Sequence of chain 2.A:
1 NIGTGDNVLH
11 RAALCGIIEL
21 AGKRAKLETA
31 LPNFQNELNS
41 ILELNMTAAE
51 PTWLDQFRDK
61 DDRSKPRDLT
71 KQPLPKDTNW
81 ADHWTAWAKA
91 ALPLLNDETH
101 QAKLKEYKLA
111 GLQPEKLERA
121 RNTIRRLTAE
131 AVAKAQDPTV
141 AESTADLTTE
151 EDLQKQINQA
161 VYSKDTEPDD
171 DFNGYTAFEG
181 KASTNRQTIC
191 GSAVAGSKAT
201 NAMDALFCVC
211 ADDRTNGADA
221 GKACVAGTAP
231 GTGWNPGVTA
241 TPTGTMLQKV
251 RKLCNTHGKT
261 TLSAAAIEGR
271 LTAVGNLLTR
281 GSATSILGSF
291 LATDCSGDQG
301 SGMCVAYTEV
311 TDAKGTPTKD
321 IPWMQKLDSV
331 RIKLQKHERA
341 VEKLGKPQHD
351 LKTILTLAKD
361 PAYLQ

Binding-site contacts:
Ligand atom C7 contacts residue THR128 of chain 1.A at 3.8 Å.
Ligand atom C5 contacts residue ASN45 of chain 1.A at 3.6 Å.
Ligand atom O3 contacts residue THR78 of chain 1.A at 3.8 Å.
Ligand atom C6 contacts residue ASN79 of chain 1.A at 3.8 Å.
Ligand atom C2 contacts residue ASN45 of chain 1.A at 2.4 Å.
Ligand atom C3 contacts residue ASP77 of chain 1.A at 3.5 Å.
Ligand atom C8 contacts residue TRP53 of chain 1.A at 3.7 Å (hydrophobic).
Ligand atom O5 contacts residue TRP80 of chain 1.A at 3.3 Å (h-bond).
Ligand atom O3 contacts residue PRO75 of chain 1.A at 3.6 Å.
Ligand atom O7 contacts residue ARG125 of chain 1.A at 2.9 Å (salt-bridge).
Ligand atom C3 contacts residue THR78 of chain 1.A at 3.5 Å.
Ligand atom C3 contacts residue ASN45 of chain 1.A at 3.8 Å.
Ligand atom O4 contacts residue TRP80 of chain 1.A at 3.3 Å (h-bond).
Ligand atom N2 contacts residue TRP53 of chain 1.A at 3.5 Å.
Ligand atom O7 contacts residue TRP87 of chain 1.A at 2.9 Å (h-bond).
Ligand atom O3 contacts residue ASP77 of chain 1.A at 2.7 Å (salt-bridge).
Ligand atom C7 contacts residue ASN45 of chain 1.A at 3.7 Å.
Ligand atom C1 contacts residue ASN45 of chain 1.A at 1.4 Å.
Ligand atom O4 contacts residue ASN79 of chain 1.A at 3.4 Å (h-bond).
Ligand atom C8 contacts residue THR128 of chain 1.A at 3.6 Å.
Ligand atom C8 contacts residue VAL132 of chain 1.A at 3.8 Å (hydrophobic).
Ligand atom C1 contacts residue TRP80 of chain 1.A at 3.8 Å (hydrophobic).
Ligand atom O2 contacts residue THR78 of chain 1.A at 3.4 Å.
Ligand atom C5 contacts residue TRP87 of chain 1.A at 3.7 Å (hydrophobic).
Ligand atom C2 contacts residue THR78 of chain 1.A at 3.7 Å.
Ligand atom C6 contacts residue TRP53 of chain 1.A at 3.7 Å (hydrophobic).
Ligand atom O3 contacts residue THR78 of chain 1.A at 3.7 Å.
Ligand atom N2 contacts residue ASN45 of chain 1.A at 2.9 Å (h-bond).
Ligand atom C5 contacts residue ARG125 of chain 1.A at 3.7 Å.
Ligand atom O6 contacts residue ARG125 of chain 1.A at 3.5 Å.
Ligand atom C2 contacts residue ASP77 of chain 1.A at 3.6 Å.
Ligand atom O5 contacts residue ASN45 of chain 1.A at 2.3 Å (h-bond).
Ligand atom O2 contacts residue ASN79 of chain 1.A at 2.7 Å (h-bond).
Ligand atom O3 contacts residue TRP87 of chain 1.A at 3.2 Å (h-bond).
Ligand atom C2 contacts residue ASN79 of chain 1.A at 3.5 Å.
Ligand atom O6 contacts residue THR78 of chain 1.A at 3.6 Å.
Ligand atom O4 contacts residue ASP77 of chain 1.A at 2.9 Å (salt-bridge).
Ligand atom C7 contacts residue ARG125 of chain 1.A at 3.8 Å.
Ligand atom O2 contacts residue TRP80 of chain 1.A at 3.3 Å (h-bond).
Ligand atom O4 contacts residue ARG125 of chain 1.A at 3.3 Å (salt-bridge).

Sequence of chain 1.A:
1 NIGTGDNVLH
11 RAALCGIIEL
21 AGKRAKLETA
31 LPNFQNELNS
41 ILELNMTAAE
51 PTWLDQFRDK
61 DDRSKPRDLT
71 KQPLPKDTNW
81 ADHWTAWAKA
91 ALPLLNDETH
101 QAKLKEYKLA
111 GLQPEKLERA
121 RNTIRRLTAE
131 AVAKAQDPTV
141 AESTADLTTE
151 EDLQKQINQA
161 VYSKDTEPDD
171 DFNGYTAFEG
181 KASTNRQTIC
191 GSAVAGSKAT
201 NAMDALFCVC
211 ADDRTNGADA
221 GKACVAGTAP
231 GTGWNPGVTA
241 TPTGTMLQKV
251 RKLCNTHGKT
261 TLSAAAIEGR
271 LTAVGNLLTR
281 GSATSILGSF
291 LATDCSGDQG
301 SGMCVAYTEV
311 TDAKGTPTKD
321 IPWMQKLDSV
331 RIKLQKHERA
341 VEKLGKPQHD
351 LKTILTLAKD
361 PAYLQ

A protein and the small-molecule ligand that binds it are described below.
Small molecule (SMILES): CC(=O)N[C@H]1[C@H](O[C@H]2[C@H](O)[C@@H](NC(C)=O)CO[C@@H]2CO)O[C@H](CO)[C@@H](O[C@@H]2O[C@H](CO[C@H]3O[C@H](CO)[C@@H](O)[C@H](O)[C@@H]3O)[C@@H](O)[C@H](O[C@H]3O[C@H](CO)[C@@H](O)[C@H](O)[C@@H]3O[C@H]3O[C@H](CO)[C@@H](O)[C@H](O)[C@@H]3O)[C@@H]2O)[C@@H]1O